Sequence of chain 1.A:
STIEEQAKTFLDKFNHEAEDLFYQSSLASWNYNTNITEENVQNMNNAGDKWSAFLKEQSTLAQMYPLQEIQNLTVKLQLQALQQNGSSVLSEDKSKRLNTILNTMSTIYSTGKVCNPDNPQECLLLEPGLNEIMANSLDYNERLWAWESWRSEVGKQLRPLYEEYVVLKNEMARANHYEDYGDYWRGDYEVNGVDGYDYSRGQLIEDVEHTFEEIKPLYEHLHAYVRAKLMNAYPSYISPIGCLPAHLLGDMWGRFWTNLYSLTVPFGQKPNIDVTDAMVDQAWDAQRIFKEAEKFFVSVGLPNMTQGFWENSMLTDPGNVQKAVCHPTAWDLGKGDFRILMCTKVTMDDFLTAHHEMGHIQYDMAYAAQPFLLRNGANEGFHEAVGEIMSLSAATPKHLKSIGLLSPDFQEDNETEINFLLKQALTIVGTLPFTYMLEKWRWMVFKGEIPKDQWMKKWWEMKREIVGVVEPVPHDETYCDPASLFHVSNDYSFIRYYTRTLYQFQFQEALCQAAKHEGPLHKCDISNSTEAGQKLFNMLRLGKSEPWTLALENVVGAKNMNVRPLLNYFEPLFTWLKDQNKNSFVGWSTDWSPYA

The small molecule below binds the protein below.
Small molecule (SMILES): CC(=O)N[C@@H]1[C@@H](O)[C@H](O)[C@@H](CO)O[C@H]1O

Binding-site contacts:
Ligand atom C2 contacts residue GLN322 of chain 1.A at 3.5 Å.
Ligand atom N2 contacts residue GLN322 of chain 1.A at 2.7 Å (h-bond).
Ligand atom C7 contacts residue GLN322 of chain 1.A at 3.4 Å.
Ligand atom C6 contacts residue GLU39 of chain 1.A at 4.0 Å.
Ligand atom C6 contacts residue THR37 of chain 1.A at 4.0 Å.
Ligand atom O6 contacts residue THR37 of chain 1.A at 3.7 Å.
Ligand atom C1 contacts residue GLN322 of chain 1.A at 3.3 Å.
Ligand atom O7 contacts residue ASN35 of chain 1.A at 3.9 Å.
Ligand atom C1 contacts residue ASN35 of chain 1.A at 1.4 Å.
Ligand atom C4 contacts residue ASN35 of chain 1.A at 4.2 Å.
Ligand atom C8 contacts residue GLN322 of chain 1.A at 3.4 Å.
Ligand atom C7 contacts residue ASN35 of chain 1.A at 3.6 Å.
Ligand atom O5 contacts residue ASN35 of chain 1.A at 2.4 Å (h-bond).
Ligand atom C3 contacts residue ASN35 of chain 1.A at 3.8 Å.
Ligand atom O7 contacts residue GLN322 of chain 1.A at 4.4 Å.
Ligand atom C2 contacts residue ASN35 of chain 1.A at 2.4 Å.
Ligand atom C5 contacts residue THR37 of chain 1.A at 4.5 Å.
Ligand atom N2 contacts residue ASN35 of chain 1.A at 2.9 Å (h-bond).
Ligand atom C3 contacts residue GLN322 of chain 1.A at 4.5 Å.
Ligand atom C5 contacts residue ASN35 of chain 1.A at 3.7 Å.
Ligand atom O6 contacts residue GLU39 of chain 1.A at 2.7 Å (salt-bridge).
Ligand atom O5 contacts residue THR37 of chain 1.A at 4.0 Å.